Binding-site contacts:
Ligand atom C30 contacts residue LYS72 of chain 2.A at 3.6 Å.
Ligand atom C12 contacts residue LEU49 of chain 2.A at 3.9 Å (hydrophobic).
Ligand atom C11 contacts residue CYS123 of chain 2.A at 3.4 Å (hydrophobic).
Ligand atom C28 contacts residue CYS57 of chain 2.A at 3.6 Å (hydrophobic).
Ligand atom N6 contacts residue ALA70 of chain 2.A at 3.6 Å.
Ligand atom C27 contacts residue LYS56 of chain 2.A at 3.7 Å.
Ligand atom C5 contacts residue CYS123 of chain 2.A at 3.9 Å (hydrophobic).
Ligand atom C26 contacts residue ARG126 of chain 2.A at 3.6 Å.
Ligand atom C27 contacts residue CYS57 of chain 2.A at 3.8 Å (hydrophobic).
Ligand atom N3 contacts residue PHE173 of chain 2.A at 3.6 Å.
Ligand atom N6 contacts residue GLU121 of chain 2.A at 3.5 Å (salt-bridge).
Ligand atom C25 contacts residue PHE48 of chain 2.A at 3.5 Å (hydrophobic).
Ligand atom C28 contacts residue LYS56 of chain 2.A at 3.5 Å.
Ligand atom C17 contacts residue CYS57 of chain 2.A at 3.8 Å (hydrophobic).
Ligand atom C12 contacts residue ARG126 of chain 2.A at 3.7 Å.
Ligand atom C12 contacts residue ARG124 of chain 2.A at 3.4 Å.
Ligand atom N7 contacts residue CYS123 of chain 2.A at 3.1 Å (h-bond).
Ligand atom N4 contacts residue CYS123 of chain 2.A at 3.6 Å.
Ligand atom C20 contacts residue ARG126 of chain 2.A at 3.9 Å.
Ligand atom C17 contacts residue PHE173 of chain 2.A at 3.5 Å (hydrophobic).
Ligand atom C1 contacts residue PHE173 of chain 2.A at 3.7 Å (hydrophobic).
Ligand atom C27 contacts residue ALA55 of chain 2.A at 3.7 Å (hydrophobic).
Ligand atom S29 contacts residue GLY52 of chain 2.A at 3.6 Å.
Ligand atom N4 contacts residue GLU121 of chain 2.A at 2.9 Å (salt-bridge).
Ligand atom C15 contacts residue ALA70 of chain 2.A at 3.7 Å (hydrophobic).
Ligand atom C32 contacts residue PHE173 of chain 2.A at 3.8 Å (hydrophobic).
Ligand atom C23 contacts residue ARG47 of chain 2.A at 3.7 Å.
Ligand atom C27 contacts residue GLY52 of chain 2.A at 3.8 Å.
Ligand atom C28 contacts residue ALA55 of chain 2.A at 3.7 Å (hydrophobic).
Ligand atom N6 contacts residue CYS123 of chain 2.A at 2.9 Å (h-bond).
Ligand atom O2 contacts residue LEU120 of chain 2.A at 3.9 Å.
Ligand atom C13 contacts residue LEU49 of chain 2.A at 3.4 Å (hydrophobic).
Ligand atom C14 contacts residue LEU49 of chain 2.A at 3.4 Å (hydrophobic).
Ligand atom C13 contacts residue ARG126 of chain 2.A at 3.5 Å.
Ligand atom S29 contacts residue LYS51 of chain 2.A at 3.8 Å.
Ligand atom C11 contacts residue LEU49 of chain 2.A at 3.9 Å (hydrophobic).
Ligand atom N6 contacts residue LEU122 of chain 2.A at 3.8 Å.
Ligand atom N4 contacts residue ALA70 of chain 2.A at 3.4 Å.
Ligand atom N19 contacts residue ARG126 of chain 2.A at 3.8 Å.
Ligand atom C28 contacts residue LYS72 of chain 2.A at 3.6 Å.

A small-molecule ligand and the protein it binds are described below.
Small molecule (SMILES): CN1CCN(c2ccc(C(=O)Nc3n[nH]c4cn(C(=O)Cc5cccs5)cc34)cc2)CC1

Sequence of chain 2.A:
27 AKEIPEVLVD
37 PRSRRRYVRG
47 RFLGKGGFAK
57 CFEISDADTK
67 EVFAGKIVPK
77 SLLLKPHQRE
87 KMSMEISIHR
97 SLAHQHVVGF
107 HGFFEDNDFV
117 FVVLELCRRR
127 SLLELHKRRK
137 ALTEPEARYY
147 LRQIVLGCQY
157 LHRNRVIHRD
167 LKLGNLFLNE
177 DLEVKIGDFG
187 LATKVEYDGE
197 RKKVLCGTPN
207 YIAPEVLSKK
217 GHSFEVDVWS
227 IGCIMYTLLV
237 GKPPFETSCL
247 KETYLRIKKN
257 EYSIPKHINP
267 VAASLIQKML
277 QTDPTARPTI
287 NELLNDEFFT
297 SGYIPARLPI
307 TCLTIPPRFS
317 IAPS